The protein below binds the small molecule below.
Small molecule (SMILES): COc1cc(Cc2cnc(N)nc2N)cc(OC)c1OC

Binding-site contacts:
Ligand atom C8 contacts residue ILE32 of chain 1.B at 3.4 Å (hydrophobic).
Ligand atom C14 contacts residue NDP1 of chain 1.K at 3.2 Å.
Ligand atom C1 contacts residue ASP28 of chain 1.B at 3.7 Å.
Ligand atom N2 contacts residue ASP28 of chain 1.B at 2.7 Å (salt-bridge).
Ligand atom O13 contacts residue LEU21 of chain 1.B at 3.7 Å.
Ligand atom C21 contacts residue PHE93 of chain 1.B at 3.9 Å (hydrophobic).
Ligand atom C12 contacts residue ILE51 of chain 1.B at 3.7 Å (hydrophobic).
Ligand atom C12 contacts residue LEU21 of chain 1.B at 3.9 Å (hydrophobic).
Ligand atom C8 contacts residue NDP1 of chain 1.K at 3.6 Å.
Ligand atom C6 contacts residue NDP1 of chain 1.K at 3.4 Å.
Ligand atom N5 contacts residue NDP1 of chain 1.K at 3.5 Å (h-bond).
Ligand atom O16 contacts residue ILE51 of chain 1.B at 3.8 Å.
Ligand atom N5 contacts residue ALA8 of chain 1.B at 3.8 Å.
Ligand atom N5 contacts residue ILE6 of chain 1.B at 3.4 Å (h-bond).
Ligand atom C17 contacts residue LEU21 of chain 1.B at 3.8 Å (hydrophobic).
Ligand atom N4 contacts residue ALA8 of chain 1.B at 3.4 Å (h-bond).
Ligand atom C3 contacts residue VAL7 of chain 1.B at 3.7 Å (hydrophobic).
Ligand atom N5 contacts residue ILE32 of chain 1.B at 3.8 Å.
Ligand atom C9 contacts residue PHE93 of chain 1.B at 3.6 Å (hydrophobic).
Ligand atom C9 contacts residue NDP1 of chain 1.K at 3.4 Å.
Ligand atom N5 contacts residue VAL7 of chain 1.B at 3.3 Å.
Ligand atom N4 contacts residue ASP28 of chain 1.B at 2.8 Å (salt-bridge).
Ligand atom C14 contacts residue SER50 of chain 1.B at 3.5 Å.
Ligand atom N4 contacts residue VAL7 of chain 1.B at 3.3 Å.
Ligand atom C3 contacts residue ILE32 of chain 1.B at 3.4 Å (hydrophobic).
Ligand atom O13 contacts residue SER50 of chain 1.B at 3.8 Å.
Ligand atom N2 contacts residue NDP1 of chain 1.K at 3.9 Å.
Ligand atom C6 contacts residue ILE6 of chain 1.B at 3.4 Å (hydrophobic).
Ligand atom N7 contacts residue ILE6 of chain 1.B at 2.7 Å (h-bond).
Ligand atom N7 contacts residue NDP1 of chain 1.K at 3.7 Å.
Ligand atom C3 contacts residue ASP28 of chain 1.B at 3.4 Å.
Ligand atom C1 contacts residue ILE32 of chain 1.B at 2.9 Å (hydrophobic).
Ligand atom N2 contacts residue ILE32 of chain 1.B at 2.9 Å.
Ligand atom C3 contacts residue NDP1 of chain 1.K at 3.7 Å.
Ligand atom N7 contacts residue PHE93 of chain 1.B at 2.9 Å (h-bond).
Ligand atom C3 contacts residue ALA8 of chain 1.B at 3.6 Å (hydrophobic).
Ligand atom N4 contacts residue THR112 of chain 1.B at 3.8 Å.
Ligand atom C15 contacts residue ILE51 of chain 1.B at 3.6 Å (hydrophobic).
Ligand atom C1 contacts residue NDP1 of chain 1.K at 3.8 Å.
Ligand atom N7 contacts residue TYR99 of chain 1.B at 3.2 Å (h-bond).

Sequence of chain 1.B:
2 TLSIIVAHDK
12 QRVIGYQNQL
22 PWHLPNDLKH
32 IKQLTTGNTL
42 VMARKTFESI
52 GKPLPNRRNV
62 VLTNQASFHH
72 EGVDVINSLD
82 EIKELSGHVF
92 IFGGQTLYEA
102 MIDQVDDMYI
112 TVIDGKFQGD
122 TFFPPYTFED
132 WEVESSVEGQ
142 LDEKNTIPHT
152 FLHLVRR